This protein binds this small molecule.
Small molecule (SMILES): Oc1cccc(O)c1

Sequence of chain 1.T:
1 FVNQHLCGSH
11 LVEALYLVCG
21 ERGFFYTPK

Sequence of chain 1.Q:
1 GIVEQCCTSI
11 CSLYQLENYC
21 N

Binding-site contacts:
Ligand atom C4 contacts residue HIS10 of chain 1.R at 3.9 Å.
Ligand atom C4 contacts residue HIS5 of chain 1.N at 3.8 Å.
Ligand atom C6 contacts residue HIS5 of chain 1.N at 4.4 Å.
Ligand atom C6 contacts residue CYS7 of chain 1.R at 3.8 Å (hydrophobic).
Ligand atom O1 contacts residue CYS11 of chain 1.Q at 2.9 Å (h-bond).
Ligand atom C3 contacts residue LEU16 of chain 1.Q at 4.1 Å (hydrophobic).
Ligand atom C5 contacts residue CYS7 of chain 1.R at 4.0 Å (hydrophobic).
Ligand atom O3 contacts residue LEU17 of chain 1.T at 3.5 Å.
Ligand atom C1 contacts residue LEU11 of chain 1.R at 3.9 Å (hydrophobic).
Ligand atom C5 contacts residue HIS10 of chain 1.R at 4.0 Å.
Ligand atom O3 contacts residue CYS11 of chain 1.Q at 4.4 Å.
Ligand atom C3 contacts residue ALA14 of chain 1.R at 4.4 Å (hydrophobic).
Ligand atom O3 contacts residue ALA14 of chain 1.R at 3.7 Å.
Ligand atom C5 contacts residue HIS5 of chain 1.N at 4.3 Å.
Ligand atom O1 contacts residue ILE10 of chain 1.Q at 3.5 Å.
Ligand atom C6 contacts residue CYS6 of chain 1.Q at 3.2 Å (hydrophobic).
Ligand atom O1 contacts residue SER9 of chain 1.Q at 3.6 Å (h-bond).
Ligand atom C2 contacts residue LEU11 of chain 1.R at 4.4 Å (hydrophobic).
Ligand atom C5 contacts residue LEU6 of chain 1.N at 3.8 Å (hydrophobic).
Ligand atom C6 contacts residue VAL2 of chain 1.N at 4.4 Å (hydrophobic).
Ligand atom O1 contacts residue VAL2 of chain 1.N at 4.0 Å.
Ligand atom C6 contacts residue LEU11 of chain 1.R at 3.5 Å (hydrophobic).
Ligand atom C3 contacts residue LEU11 of chain 1.R at 4.5 Å (hydrophobic).
Ligand atom C4 contacts residue LEU11 of chain 1.R at 4.0 Å (hydrophobic).
Ligand atom C6 contacts residue LEU6 of chain 1.N at 4.5 Å (hydrophobic).
Ligand atom C2 contacts residue CYS11 of chain 1.Q at 3.6 Å (hydrophobic).
Ligand atom C5 contacts residue LEU11 of chain 1.R at 3.6 Å (hydrophobic).
Ligand atom C2 contacts residue HIS5 of chain 1.N at 3.7 Å.
Ligand atom C1 contacts residue CYS11 of chain 1.Q at 4.0 Å (hydrophobic).
Ligand atom C4 contacts residue LEU6 of chain 1.N at 4.3 Å (hydrophobic).
Ligand atom O1 contacts residue CYS6 of chain 1.Q at 2.6 Å (h-bond).
Ligand atom C3 contacts residue HIS5 of chain 1.N at 3.3 Å.
Ligand atom C1 contacts residue CYS6 of chain 1.Q at 3.3 Å (hydrophobic).
Ligand atom O3 contacts residue LEU16 of chain 1.Q at 3.9 Å.
Ligand atom C2 contacts residue ILE10 of chain 1.Q at 4.5 Å (hydrophobic).
Ligand atom C2 contacts residue LEU16 of chain 1.Q at 4.0 Å (hydrophobic).
Ligand atom C5 contacts residue CYS6 of chain 1.Q at 4.5 Å (hydrophobic).
Ligand atom C1 contacts residue HIS5 of chain 1.N at 4.1 Å.
Ligand atom O3 contacts residue HIS5 of chain 1.N at 3.1 Å (h-bond).

Sequence of chain 1.R:
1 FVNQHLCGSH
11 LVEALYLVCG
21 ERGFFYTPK

Sequence of chain 1.N:
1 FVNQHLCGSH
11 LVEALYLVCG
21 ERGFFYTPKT